Sequence of chain 19.A:
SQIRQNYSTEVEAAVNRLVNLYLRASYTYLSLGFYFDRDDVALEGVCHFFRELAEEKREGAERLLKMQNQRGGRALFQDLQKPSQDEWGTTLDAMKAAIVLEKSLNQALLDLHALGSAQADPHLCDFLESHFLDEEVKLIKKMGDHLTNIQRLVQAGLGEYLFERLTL

Binding-site contacts:
Ligand atom S9 contacts residue EDP1 of chain 7.B at 0.5 Å.
Ligand atom N5 contacts residue SER27 of chain 7.A at 2.8 Å (h-bond).
Ligand atom C13 contacts residue EDP1 of chain 7.B at 2.7 Å.
Ligand atom C18 contacts residue EDP1 of chain 7.B at 1.7 Å.
Ligand atom C4 contacts residue SER27 of chain 7.A at 3.6 Å.
Ligand atom C1 contacts residue EDP1 of chain 7.B at 0.8 Å.
Ligand atom C6 contacts residue SER27 of chain 7.A at 3.6 Å.
Ligand atom C17 contacts residue SER27 of chain 19.A at 3.1 Å.
Ligand atom N5 contacts residue EDP1 of chain 7.B at 0.9 Å.
Ligand atom C4 contacts residue EDP1 of chain 7.B at 0.8 Å.
Ligand atom O8 contacts residue ARG59 of chain 19.A at 3.9 Å.
Ligand atom O8 contacts residue LEU24 of chain 19.A at 3.6 Å.
Ligand atom C13 contacts residue TYR28 of chain 19.A at 3.7 Å (hydrophobic).
Ligand atom C18 contacts residue ALA55 of chain 19.A at 3.7 Å (hydrophobic).
Ligand atom C4 contacts residue ARG59 of chain 19.A at 4.0 Å.
Ligand atom S9 contacts residue LEU31 of chain 7.A at 4.1 Å.
Ligand atom C12 contacts residue LEU81 of chain 7.A at 3.9 Å (hydrophobic).
Ligand atom C15 contacts residue ARG59 of chain 7.A at 2.8 Å.
Ligand atom C17 contacts residue EDP1 of chain 7.B at 0.5 Å.
Ligand atom O7 contacts residue LEU24 of chain 7.A at 3.2 Å.
Ligand atom C18 contacts residue SER27 of chain 19.A at 3.3 Å.
Ligand atom N3 contacts residue ARG59 of chain 19.A at 3.5 Å.
Ligand atom C16 contacts residue SER27 of chain 19.A at 2.8 Å.
Ligand atom C15 contacts residue LEU24 of chain 7.A at 4.1 Å (hydrophobic).
Ligand atom C15 contacts residue EDP1 of chain 7.B at 0.8 Å.
Ligand atom C14 contacts residue EDP1 of chain 7.B at 0.8 Å.
Ligand atom C6 contacts residue EDP1 of chain 7.B at 0.9 Å.
Ligand atom S9 contacts residue SER27 of chain 7.A at 3.6 Å.
Ligand atom C16 contacts residue EDP1 of chain 7.B at 0.8 Å.
Ligand atom C12 contacts residue EDP1 of chain 7.B at 1.2 Å.
Ligand atom O8 contacts residue SER27 of chain 19.A at 3.2 Å (h-bond).
Ligand atom O7 contacts residue SER27 of chain 7.A at 3.6 Å (h-bond).
Ligand atom N3 contacts residue EDP1 of chain 7.B at 0.8 Å.
Ligand atom C12 contacts residue LEU81 of chain 19.A at 4.0 Å (hydrophobic).
Ligand atom C13 contacts residue LEU81 of chain 7.A at 3.9 Å (hydrophobic).
Ligand atom O8 contacts residue EDP1 of chain 7.B at 0.7 Å (h-bond).
Ligand atom C18 contacts residue ARG59 of chain 7.A at 3.9 Å.
Ligand atom C2 contacts residue EDP1 of chain 7.B at 0.9 Å.
Ligand atom O7 contacts residue EDP1 of chain 7.B at 0.7 Å (h-bond).
Ligand atom N3 contacts residue LEU24 of chain 19.A at 4.0 Å.

A protein and the small-molecule ligand that binds it are described below.
Small molecule (SMILES): CCC[C@@H](C)C1(CC)C(=O)NC(=S)NC1=O

Sequence of chain 7.A:
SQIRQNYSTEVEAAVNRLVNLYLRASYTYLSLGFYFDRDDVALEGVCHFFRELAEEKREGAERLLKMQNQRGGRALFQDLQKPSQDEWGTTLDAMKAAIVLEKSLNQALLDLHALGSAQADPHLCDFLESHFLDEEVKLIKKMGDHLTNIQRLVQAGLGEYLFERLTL